Binding-site contacts:
Ligand atom CAN contacts residue GLY111 of chain 2.A at 3.5 Å.
Ligand atom CAR contacts residue LEU182 of chain 2.A at 3.3 Å (hydrophobic).
Ligand atom CAR contacts residue ALA57 of chain 2.A at 3.9 Å (hydrophobic).
Ligand atom CAS contacts residue LEU182 of chain 2.A at 3.5 Å (hydrophobic).
Ligand atom CAP contacts residue ALA57 of chain 2.A at 3.8 Å (hydrophobic).
Ligand atom OAD contacts residue ALA108 of chain 2.A at 3.1 Å (h-bond).
Ligand atom CAQ contacts residue LEU182 of chain 2.A at 3.5 Å (hydrophobic).
Ligand atom NAJ contacts residue ALA108 of chain 2.A at 3.5 Å (h-bond).
Ligand atom CAI contacts residue LEU182 of chain 2.A at 3.8 Å (hydrophobic).
Ligand atom CAG contacts residue LEU182 of chain 2.A at 3.6 Å (hydrophobic).
Ligand atom CAA contacts residue TYR107 of chain 2.A at 3.5 Å (hydrophobic).
Ligand atom CAL contacts residue LEU31 of chain 2.A at 3.8 Å (hydrophobic).
Ligand atom OAD contacts residue TYR107 of chain 2.A at 3.6 Å.
Ligand atom CAB contacts residue LEU31 of chain 2.A at 3.2 Å (hydrophobic).
Ligand atom NAC contacts residue VAL39 of chain 2.A at 3.6 Å.
Ligand atom NAJ contacts residue LEU31 of chain 2.A at 3.6 Å.
Ligand atom CAO contacts residue LEU31 of chain 2.A at 3.9 Å (hydrophobic).
Ligand atom NAK contacts residue ALA57 of chain 2.A at 3.4 Å.
Ligand atom CAP contacts residue ALA108 of chain 2.A at 3.9 Å (hydrophobic).
Ligand atom CAI contacts residue VAL39 of chain 2.A at 3.6 Å (hydrophobic).
Ligand atom CAM contacts residue VAL39 of chain 2.A at 3.6 Å (hydrophobic).
Ligand atom CAR contacts residue GLU106 of chain 2.A at 3.9 Å.
Ligand atom CAA contacts residue LYS109 of chain 2.A at 3.8 Å.
Ligand atom NAK contacts residue GLU106 of chain 2.A at 3.1 Å (salt-bridge).
Ligand atom CAN contacts residue LEU31 of chain 2.A at 3.9 Å (hydrophobic).
Ligand atom CAS contacts residue VAL39 of chain 2.A at 3.8 Å (hydrophobic).
Ligand atom CAA contacts residue ALA108 of chain 2.A at 3.8 Å (hydrophobic).
Ligand atom CAH contacts residue GLY111 of chain 2.A at 3.4 Å.
Ligand atom CAO contacts residue GLY111 of chain 2.A at 3.9 Å.
Ligand atom CAA contacts residue LEU31 of chain 2.A at 3.9 Å (hydrophobic).
Ligand atom NAJ contacts residue GLY111 of chain 2.A at 3.8 Å.
Ligand atom NAK contacts residue LEU182 of chain 2.A at 3.7 Å.
Ligand atom CAH contacts residue LEU31 of chain 2.A at 4.0 Å (hydrophobic).
Ligand atom CAG contacts residue VAL105 of chain 2.A at 3.5 Å (hydrophobic).
Ligand atom CAL contacts residue ALA108 of chain 2.A at 3.9 Å (hydrophobic).
Ligand atom CAE contacts residue LEU182 of chain 2.A at 3.5 Å (hydrophobic).
Ligand atom CAA contacts residue GLY111 of chain 2.A at 4.0 Å.
Ligand atom NAC contacts residue LYS59 of chain 2.A at 3.3 Å (salt-bridge).
Ligand atom CAL contacts residue GLY111 of chain 2.A at 3.5 Å.
Ligand atom NAC contacts residue ASP193 of chain 2.A at 3.0 Å (salt-bridge).

This protein binds this small molecule.
Small molecule (SMILES): Cc1cc(C)c(/C=C2\C(=O)Nc3ccc(N)cc32)[nH]1

Sequence of chain 2.A:
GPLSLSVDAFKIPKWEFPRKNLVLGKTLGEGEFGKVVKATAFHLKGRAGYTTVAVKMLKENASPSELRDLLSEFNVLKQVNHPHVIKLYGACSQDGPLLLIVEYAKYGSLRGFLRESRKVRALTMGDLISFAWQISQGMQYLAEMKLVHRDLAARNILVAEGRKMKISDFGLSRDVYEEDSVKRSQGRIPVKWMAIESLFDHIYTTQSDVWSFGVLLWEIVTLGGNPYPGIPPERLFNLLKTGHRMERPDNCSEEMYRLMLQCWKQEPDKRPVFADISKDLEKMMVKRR